Binding-site contacts:
Ligand atom C2 contacts residue ASN616 of chain 1.C at 2.5 Å.
Ligand atom O5 contacts residue ASN616 of chain 1.C at 2.4 Å (h-bond).
Ligand atom C1 contacts residue ASN616 of chain 1.C at 1.4 Å.
Ligand atom C5 contacts residue ASN616 of chain 1.C at 3.7 Å.
Ligand atom N2 contacts residue GLN644 of chain 1.C at 4.4 Å.
Ligand atom C8 contacts residue ASN616 of chain 1.C at 4.2 Å.
Ligand atom C4 contacts residue ASN616 of chain 1.C at 4.2 Å.
Ligand atom C1 contacts residue THR618 of chain 1.C at 4.1 Å.
Ligand atom C7 contacts residue ASN616 of chain 1.C at 3.9 Å.
Ligand atom O5 contacts residue THR618 of chain 1.C at 4.4 Å.
Ligand atom C3 contacts residue ASN616 of chain 1.C at 3.8 Å.
Ligand atom N2 contacts residue ASN616 of chain 1.C at 2.9 Å (h-bond).
Ligand atom C8 contacts residue GLN644 of chain 1.C at 4.0 Å.

A protein and the small-molecule ligand that binds it are described below.
Small molecule (SMILES): CC(=O)N[C@@H]1[C@@H](O)[C@H](O)[C@@H](CO)O[C@H]1O

Sequence of chain 1.C:
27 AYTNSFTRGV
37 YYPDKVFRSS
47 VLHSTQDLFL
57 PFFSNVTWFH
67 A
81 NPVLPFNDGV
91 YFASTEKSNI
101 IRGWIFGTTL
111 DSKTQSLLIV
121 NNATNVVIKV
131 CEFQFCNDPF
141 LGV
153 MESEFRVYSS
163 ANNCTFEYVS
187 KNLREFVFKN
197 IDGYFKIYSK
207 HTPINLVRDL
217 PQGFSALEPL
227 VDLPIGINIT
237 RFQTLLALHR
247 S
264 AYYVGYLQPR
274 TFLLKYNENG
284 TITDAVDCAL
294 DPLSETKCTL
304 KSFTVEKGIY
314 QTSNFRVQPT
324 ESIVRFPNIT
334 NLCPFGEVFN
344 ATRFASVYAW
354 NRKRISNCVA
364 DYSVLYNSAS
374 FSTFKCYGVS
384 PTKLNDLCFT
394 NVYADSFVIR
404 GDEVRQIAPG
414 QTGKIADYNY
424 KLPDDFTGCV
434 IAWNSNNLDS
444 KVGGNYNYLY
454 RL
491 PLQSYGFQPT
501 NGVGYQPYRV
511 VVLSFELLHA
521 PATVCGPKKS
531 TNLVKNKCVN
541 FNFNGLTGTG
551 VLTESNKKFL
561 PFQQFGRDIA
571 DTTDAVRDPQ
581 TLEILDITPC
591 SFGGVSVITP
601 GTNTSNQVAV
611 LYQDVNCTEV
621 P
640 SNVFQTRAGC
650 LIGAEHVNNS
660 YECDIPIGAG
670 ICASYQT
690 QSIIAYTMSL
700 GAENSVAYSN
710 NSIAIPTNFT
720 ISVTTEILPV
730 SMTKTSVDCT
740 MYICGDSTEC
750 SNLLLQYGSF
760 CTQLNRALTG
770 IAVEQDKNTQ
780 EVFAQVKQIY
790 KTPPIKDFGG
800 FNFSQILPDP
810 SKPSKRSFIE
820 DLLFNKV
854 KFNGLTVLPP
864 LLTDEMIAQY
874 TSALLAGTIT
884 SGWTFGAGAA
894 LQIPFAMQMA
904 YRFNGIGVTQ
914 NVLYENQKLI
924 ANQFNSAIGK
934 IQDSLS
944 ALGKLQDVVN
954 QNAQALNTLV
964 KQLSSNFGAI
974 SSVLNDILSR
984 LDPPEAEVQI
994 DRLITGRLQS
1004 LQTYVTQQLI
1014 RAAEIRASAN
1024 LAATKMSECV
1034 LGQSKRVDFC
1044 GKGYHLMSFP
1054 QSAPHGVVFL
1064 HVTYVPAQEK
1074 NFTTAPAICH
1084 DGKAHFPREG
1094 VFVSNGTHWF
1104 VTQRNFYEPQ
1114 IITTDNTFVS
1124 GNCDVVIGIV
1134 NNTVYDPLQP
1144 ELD